Binding-site contacts:
Ligand atom C23 contacts residue ARG387 of chain 1.A at 3.5 Å.
Ligand atom O05 contacts residue GLU386 of chain 1.A at 3.6 Å.
Ligand atom O12 contacts residue ARG404 of chain 1.A at 2.4 Å (salt-bridge).
Ligand atom O12 contacts residue GLN425 of chain 1.A at 3.5 Å (h-bond).
Ligand atom O27 contacts residue GLN97 of chain 1.A at 3.8 Å.
Ligand atom C22 contacts residue ARG387 of chain 1.A at 3.7 Å.
Ligand atom C07 contacts residue GLU426 of chain 1.A at 3.9 Å.
Ligand atom O13 contacts residue GLN425 of chain 1.A at 2.9 Å.
Ligand atom C09 contacts residue ARG404 of chain 1.A at 3.8 Å.
Ligand atom N16 contacts residue ARG404 of chain 1.A at 3.8 Å.
Ligand atom O12 contacts residue PRO403 of chain 1.A at 3.4 Å.
Ligand atom S11 contacts residue GLN425 of chain 1.A at 3.7 Å.
Ligand atom C20 contacts residue PRO403 of chain 1.A at 3.8 Å (hydrophobic).
Ligand atom O13 contacts residue GLY422 of chain 1.A at 3.7 Å.
Ligand atom O27 contacts residue GLU373 of chain 1.A at 3.2 Å (salt-bridge).
Ligand atom O05 contacts residue TYR383 of chain 1.A at 3.6 Å.
Ligand atom O28 contacts residue GLU373 of chain 1.A at 3.8 Å.
Ligand atom C15 contacts residue PRO403 of chain 1.A at 3.9 Å (hydrophobic).
Ligand atom N14 contacts residue PHE401 of chain 1.A at 3.9 Å.
Ligand atom C03 contacts residue GLU426 of chain 1.A at 3.6 Å.
Ligand atom C25 contacts residue ARG387 of chain 1.A at 3.9 Å.
Ligand atom O05 contacts residue GLU426 of chain 1.A at 3.9 Å.
Ligand atom C17 contacts residue PRO403 of chain 1.A at 3.5 Å (hydrophobic).
Ligand atom O13 contacts residue GLU426 of chain 1.A at 3.5 Å (salt-bridge).
Ligand atom C24 contacts residue ARG387 of chain 1.A at 3.8 Å.
Ligand atom O27 contacts residue ARG387 of chain 1.A at 3.8 Å.
Ligand atom C20 contacts residue ARG387 of chain 1.A at 3.9 Å.
Ligand atom C06 contacts residue GLU386 of chain 1.A at 3.4 Å.
Ligand atom S19 contacts residue LEU429 of chain 1.A at 3.5 Å.
Ligand atom N14 contacts residue GLN425 of chain 1.A at 4.0 Å.
Ligand atom O28 contacts residue TYR405 of chain 1.A at 3.4 Å.
Ligand atom N16 contacts residue PRO403 of chain 1.A at 3.2 Å.
Ligand atom C06 contacts residue TYR383 of chain 1.A at 3.3 Å (hydrophobic).
Ligand atom C04 contacts residue GLU426 of chain 1.A at 3.5 Å.
Ligand atom C18 contacts residue ARG387 of chain 1.A at 3.6 Å.
Ligand atom O27 contacts residue ARG85 of chain 1.A at 3.1 Å (salt-bridge).
Ligand atom S19 contacts residue GLY390 of chain 1.A at 3.6 Å.
Ligand atom C09 contacts residue GLY422 of chain 1.A at 3.9 Å.
Ligand atom S11 contacts residue ARG404 of chain 1.A at 3.8 Å.
Ligand atom N26 contacts residue GLU373 of chain 1.A at 3.8 Å.

Sequence of chain 1.A:
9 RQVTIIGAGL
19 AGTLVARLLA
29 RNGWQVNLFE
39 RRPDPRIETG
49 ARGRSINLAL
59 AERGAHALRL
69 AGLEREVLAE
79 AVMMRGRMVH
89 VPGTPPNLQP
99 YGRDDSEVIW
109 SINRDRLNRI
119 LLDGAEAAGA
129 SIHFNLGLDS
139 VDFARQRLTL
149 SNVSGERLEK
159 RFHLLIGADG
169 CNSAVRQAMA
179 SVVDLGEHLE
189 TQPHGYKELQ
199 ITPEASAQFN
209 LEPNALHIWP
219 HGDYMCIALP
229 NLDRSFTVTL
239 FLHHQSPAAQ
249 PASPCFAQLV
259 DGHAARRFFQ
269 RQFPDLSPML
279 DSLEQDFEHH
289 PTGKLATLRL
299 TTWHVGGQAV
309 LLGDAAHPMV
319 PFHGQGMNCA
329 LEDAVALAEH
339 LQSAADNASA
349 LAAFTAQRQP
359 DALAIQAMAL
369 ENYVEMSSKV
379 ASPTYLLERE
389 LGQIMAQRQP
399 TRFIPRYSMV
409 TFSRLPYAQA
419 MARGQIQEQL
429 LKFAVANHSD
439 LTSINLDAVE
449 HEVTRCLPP

The small molecule below binds the protein below.
Small molecule (SMILES): COc1ccc(S(=O)(=O)Nc2nc(-c3cccc([N+](=O)[O-])c3)cs2)cc1OC